The protein below binds the small molecule below.
Small molecule (SMILES): Nc1ccn([C@@H]2O[C@H](CO[P](=O)(O)O[C@H]3[C@@H](O)[C@H](n4cnc5c(N)ncnc54)O[C@@H]3CO[P](=O)(O)O[C@H]3[C@@H](O)[C@H](n4cnc5c(=O)nc(N)[nH]c54)O[C@@H]3CO[P](=O)(O)O[C@H]3[C@@H](O)[C@H](n4cnc5c(N)ncnc54)O[C@@H]3CO[P](=O)(O)O[C@H]3[C@@H](O)[C@H](n4cnc5c(N)ncnc54)O[C@@H]3CO[P](=O)(O)O[C@H]3[C@@H](O)[C@H](n4ccc(=O)[nH]c4=O)O[C@@H]3CO[P](=O)(O)O[C@H]3[C@@H](O)[C@H](n4ccc(N)nc4=O)O[C@@H]3CO[P](=O)(O)O[C@H]3[C@@H](O)[C@H](n4ccc(=O)[nH]c4=O)O[C@@H]3CO[P](=O)(O)O[C@H]3[C@@H](O)[C@H](n4cnc5c(=O)nc(N)[nH]c54)O[C@@H]3COPO)[C@@H](O)[C@H]2O)c(=O)n1

Sequence of chain 1.C:
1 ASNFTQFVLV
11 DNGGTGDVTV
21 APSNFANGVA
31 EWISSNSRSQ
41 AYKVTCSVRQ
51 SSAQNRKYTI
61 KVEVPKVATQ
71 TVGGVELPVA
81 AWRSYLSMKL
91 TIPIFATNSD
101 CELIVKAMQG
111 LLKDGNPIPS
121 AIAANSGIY

Binding-site contacts:
Ligand atom OP2 contacts residue SER51 of chain 1.D at 3.5 Å (h-bond).
Ligand atom P contacts residue ARG49 of chain 1.D at 3.2 Å.
Ligand atom OP2 contacts residue ASN55 of chain 1.D at 3.5 Å (h-bond).
Ligand atom C5' contacts residue TYR85 of chain 1.C at 3.7 Å (hydrophobic).
Ligand atom C8 contacts residue THR45 of chain 1.C at 3.6 Å.
Ligand atom OP2 contacts residue LYS43 of chain 1.C at 3.0 Å (salt-bridge).
Ligand atom O5' contacts residue ARG49 of chain 1.D at 3.6 Å (salt-bridge).
Ligand atom P contacts residue LYS57 of chain 1.D at 3.2 Å.
Ligand atom OP2 contacts residue LYS57 of chain 1.D at 2.6 Å (salt-bridge).
Ligand atom O2' contacts residue GLU63 of chain 1.C at 3.6 Å.
Ligand atom OP1 contacts residue SER52 of chain 1.D at 2.9 Å (h-bond).
Ligand atom N6 contacts residue THR91 of chain 1.D at 3.4 Å (h-bond).
Ligand atom OP1 contacts residue LYS89 of chain 1.D at 3.3 Å (salt-bridge).
Ligand atom C6 contacts residue THR45 of chain 1.C at 3.5 Å.
Ligand atom C2 contacts residue SER47 of chain 1.C at 3.2 Å.
Ligand atom P contacts residue SER51 of chain 1.D at 3.4 Å.
Ligand atom OP2 contacts residue LYS57 of chain 1.D at 3.2 Å (salt-bridge).
Ligand atom O5' contacts residue LYS57 of chain 1.D at 3.1 Å (salt-bridge).
Ligand atom OP2 contacts residue LYS89 of chain 1.D at 3.5 Å (salt-bridge).
Ligand atom OP1 contacts residue SER51 of chain 1.D at 2.8 Å (h-bond).
Ligand atom N6 contacts residue THR59 of chain 1.C at 2.9 Å (h-bond).
Ligand atom N7 contacts residue TYR85 of chain 1.C at 3.6 Å.
Ligand atom C5 contacts residue THR45 of chain 1.C at 3.2 Å.
Ligand atom N1 contacts residue SER47 of chain 1.C at 2.8 Å (h-bond).
Ligand atom OP1 contacts residue LYS57 of chain 1.D at 2.8 Å.
Ligand atom OP2 contacts residue LYS89 of chain 1.D at 3.4 Å (salt-bridge).
Ligand atom C6 contacts residue TYR85 of chain 1.C at 3.7 Å (hydrophobic).
Ligand atom N1 contacts residue THR59 of chain 1.C at 3.5 Å.
Ligand atom C5' contacts residue ARG49 of chain 1.D at 3.1 Å.
Ligand atom N7 contacts residue THR45 of chain 1.C at 2.5 Å (h-bond).
Ligand atom O3' contacts residue ARG49 of chain 1.D at 3.0 Å (salt-bridge).
Ligand atom O3' contacts residue SER51 of chain 1.D at 3.4 Å.
Ligand atom C5 contacts residue TYR85 of chain 1.C at 3.7 Å (hydrophobic).
Ligand atom C8 contacts residue TYR85 of chain 1.C at 3.7 Å (hydrophobic).
Ligand atom P contacts residue LYS89 of chain 1.D at 3.4 Å.
Ligand atom OP2 contacts residue TYR85 of chain 1.C at 2.9 Å (h-bond).
Ligand atom OP1 contacts residue ARG49 of chain 1.D at 2.5 Å (salt-bridge).
Ligand atom N7 contacts residue LYS61 of chain 1.C at 3.5 Å.
Ligand atom OP1 contacts residue ASN55 of chain 1.D at 3.4 Å (h-bond).
Ligand atom N6 contacts residue THR45 of chain 1.C at 2.9 Å (h-bond).

Sequence of chain 1.D:
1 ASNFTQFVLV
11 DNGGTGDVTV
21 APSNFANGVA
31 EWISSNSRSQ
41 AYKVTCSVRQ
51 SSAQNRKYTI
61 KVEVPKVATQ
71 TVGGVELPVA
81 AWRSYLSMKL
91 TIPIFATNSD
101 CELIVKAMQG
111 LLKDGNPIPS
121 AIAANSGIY